Sequence of chain 1.A:
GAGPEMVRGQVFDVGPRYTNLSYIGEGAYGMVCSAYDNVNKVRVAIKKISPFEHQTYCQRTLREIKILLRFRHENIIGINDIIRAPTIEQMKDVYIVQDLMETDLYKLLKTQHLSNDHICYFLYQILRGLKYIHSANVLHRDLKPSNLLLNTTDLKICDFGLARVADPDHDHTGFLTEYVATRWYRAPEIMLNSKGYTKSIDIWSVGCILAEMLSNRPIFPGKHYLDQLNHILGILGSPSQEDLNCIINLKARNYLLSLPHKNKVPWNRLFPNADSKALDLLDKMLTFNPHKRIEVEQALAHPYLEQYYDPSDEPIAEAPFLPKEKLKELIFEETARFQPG

A protein and the small-molecule ligand that binds it are described below.
Small molecule (SMILES): c1cn[nH]c1

Binding-site contacts:
Ligand atom C3 contacts residue GLN113 of chain 1.A at 3.4 Å.
Ligand atom N2 contacts residue MET116 of chain 1.A at 3.9 Å.
Ligand atom C3 contacts residue LYS62 of chain 1.A at 4.4 Å.
Ligand atom C3 contacts residue LEU164 of chain 1.A at 4.0 Å (hydrophobic).
Ligand atom C3 contacts residue ALA60 of chain 1.A at 3.6 Å (hydrophobic).
Ligand atom N1 contacts residue ALA60 of chain 1.A at 3.4 Å.
Ligand atom C4 contacts residue LEU164 of chain 1.A at 4.3 Å (hydrophobic).
Ligand atom N1 contacts residue LEU115 of chain 1.A at 3.8 Å.
Ligand atom N1 contacts residue ASP114 of chain 1.A at 3.3 Å (salt-bridge).
Ligand atom N2 contacts residue LEU164 of chain 1.A at 4.0 Å.
Ligand atom C5 contacts residue ALA60 of chain 1.A at 3.7 Å (hydrophobic).
Ligand atom C4 contacts residue ALA60 of chain 1.A at 3.8 Å (hydrophobic).
Ligand atom N2 contacts residue ASP114 of chain 1.A at 2.9 Å (salt-bridge).
Ligand atom N2 contacts residue ALA60 of chain 1.A at 3.3 Å.
Ligand atom C5 contacts residue MET116 of chain 1.A at 3.6 Å (hydrophobic).
Ligand atom N2 contacts residue GLN113 of chain 1.A at 4.1 Å.
Ligand atom N2 contacts residue LEU115 of chain 1.A at 4.4 Å.
Ligand atom C3 contacts residue ASP114 of chain 1.A at 4.2 Å.
Ligand atom N1 contacts residue MET116 of chain 1.A at 3.0 Å (h-bond).
Ligand atom N1 contacts residue LEU164 of chain 1.A at 4.5 Å.